Sequence of chain 1.A:
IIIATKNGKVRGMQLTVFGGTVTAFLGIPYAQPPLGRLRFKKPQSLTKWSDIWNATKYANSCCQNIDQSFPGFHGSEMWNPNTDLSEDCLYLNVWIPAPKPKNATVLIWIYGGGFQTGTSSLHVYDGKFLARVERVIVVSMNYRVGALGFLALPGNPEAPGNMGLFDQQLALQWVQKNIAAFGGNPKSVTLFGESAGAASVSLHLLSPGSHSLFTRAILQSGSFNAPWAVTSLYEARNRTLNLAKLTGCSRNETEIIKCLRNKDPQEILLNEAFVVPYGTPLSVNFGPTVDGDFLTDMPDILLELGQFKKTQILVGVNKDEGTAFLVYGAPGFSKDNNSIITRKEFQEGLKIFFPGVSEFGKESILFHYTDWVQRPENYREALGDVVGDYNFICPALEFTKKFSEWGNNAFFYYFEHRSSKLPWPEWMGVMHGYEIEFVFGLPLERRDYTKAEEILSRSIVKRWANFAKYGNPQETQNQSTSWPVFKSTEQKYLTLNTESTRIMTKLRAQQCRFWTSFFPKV

A protein and the small-molecule ligand that binds it are described below.
Small molecule (SMILES): CCCC(=O)SCC[N+](C)(C)C

Binding-site contacts:
Ligand atom C19 contacts residue TYR332 of chain 1.A at 3.9 Å (hydrophobic).
Ligand atom O12 contacts residue HIS438 of chain 1.A at 3.4 Å.
Ligand atom O12 contacts residue PHE329 of chain 1.A at 4.1 Å.
Ligand atom C20 contacts residue ALA328 of chain 1.A at 4.0 Å (hydrophobic).
Ligand atom C21 contacts residue TYR332 of chain 1.A at 4.0 Å (hydrophobic).
Ligand atom C22 contacts residue GLY115 of chain 1.A at 4.2 Å.
Ligand atom C20 contacts residue TYR332 of chain 1.A at 3.8 Å (hydrophobic).
Ligand atom C11 contacts residue TYR128 of chain 1.A at 4.2 Å (hydrophobic).
Ligand atom C22 contacts residue SER198 of chain 1.A at 4.0 Å.
Ligand atom O12 contacts residue VXA1 of chain 1.J at 4.3 Å.
Ligand atom C22 contacts residue GLU197 of chain 1.A at 3.2 Å.
Ligand atom S17 contacts residue TRP82 of chain 1.A at 4.0 Å.
Ligand atom C13 contacts residue GLY116 of chain 1.A at 4.2 Å.
Ligand atom C22 contacts residue HIS438 of chain 1.A at 4.0 Å.
Ligand atom N14 contacts residue GLU197 of chain 1.A at 3.9 Å.
Ligand atom C21 contacts residue PHE329 of chain 1.A at 4.3 Å (hydrophobic).
Ligand atom N14 contacts residue VXA1 of chain 1.J at 4.4 Å.
Ligand atom C11 contacts residue ILE442 of chain 1.A at 4.0 Å (hydrophobic).
Ligand atom C22 contacts residue GLY116 of chain 1.A at 3.9 Å.
Ligand atom C15 contacts residue TRP82 of chain 1.A at 4.0 Å (hydrophobic).
Ligand atom C11 contacts residue TRP82 of chain 1.A at 3.3 Å (hydrophobic).
Ligand atom C11 contacts residue GLY439 of chain 1.A at 4.3 Å.
Ligand atom C16 contacts residue TRP82 of chain 1.A at 3.9 Å (hydrophobic).
Ligand atom C11 contacts residue GLU197 of chain 1.A at 3.4 Å.
Ligand atom C22 contacts residue VXA1 of chain 1.J at 3.1 Å.
Ligand atom C13 contacts residue TRP82 of chain 1.A at 3.8 Å (hydrophobic).
Ligand atom C13 contacts residue TYR128 of chain 1.A at 4.0 Å (hydrophobic).
Ligand atom N14 contacts residue TRP82 of chain 1.A at 4.1 Å.
Ligand atom C19 contacts residue ALA328 of chain 1.A at 4.0 Å (hydrophobic).
Ligand atom C20 contacts residue PHE329 of chain 1.A at 3.6 Å (hydrophobic).
Ligand atom C13 contacts residue GLY115 of chain 1.A at 4.0 Å.